A protein and the small-molecule ligand that binds it are described below.
Small molecule (SMILES): Cc1nc2c(ccn2Cc2ccc(F)c(F)c2)c(-c2ccc3c(c2C)CCCO3)c1[C@H](OC(C)(C)C)C(=O)O

Binding-site contacts:
Ligand atom O69 contacts residue ALA121 of chain 2.A at 3.9 Å.
Ligand atom C32 contacts residue ALA80 of chain 1.A at 4.0 Å (hydrophobic).
Ligand atom C23 contacts residue ASN76 of chain 1.A at 3.9 Å.
Ligand atom C39 contacts residue TRP84 of chain 1.A at 3.5 Å (hydrophobic).
Ligand atom C12 contacts residue SO41 of chain 1.E at 3.7 Å.
Ligand atom O71 contacts residue ALA121 of chain 2.A at 3.6 Å.
Ligand atom C25 contacts residue ALA77 of chain 1.A at 3.6 Å (hydrophobic).
Ligand atom C60 contacts residue GLN47 of chain 1.A at 3.6 Å.
Ligand atom O71 contacts residue GLU122 of chain 2.A at 2.8 Å (salt-bridge).
Ligand atom C39 contacts residue MET130 of chain 2.A at 3.9 Å (hydrophobic).
Ligand atom O35 contacts residue ALA81 of chain 1.A at 3.5 Å.
Ligand atom O54 contacts residue THR126 of chain 2.A at 3.2 Å (h-bond).
Ligand atom C23 contacts residue ALA77 of chain 1.A at 3.8 Å (hydrophobic).
Ligand atom C64 contacts residue THR126 of chain 2.A at 3.8 Å.
Ligand atom O69 contacts residue GLU122 of chain 2.A at 3.4 Å (salt-bridge).
Ligand atom O69 contacts residue HIS123 of chain 2.A at 2.9 Å (h-bond).
Ligand atom C68 contacts residue GLU122 of chain 2.A at 3.5 Å.
Ligand atom C36 contacts residue TRP84 of chain 1.A at 3.6 Å (hydrophobic).
Ligand atom C25 contacts residue ALA80 of chain 1.A at 3.8 Å (hydrophobic).
Ligand atom C36 contacts residue LEU54 of chain 1.A at 3.7 Å (hydrophobic).
Ligand atom O69 contacts residue THR126 of chain 2.A at 2.7 Å (h-bond).
Ligand atom C55 contacts residue THR126 of chain 2.A at 3.6 Å.
Ligand atom O35 contacts residue LEU54 of chain 1.A at 3.5 Å.
Ligand atom C01 contacts residue GLN47 of chain 1.A at 3.7 Å.
Ligand atom C09 contacts residue SO41 of chain 1.E at 3.5 Å.
Ligand atom C01 contacts residue HIS123 of chain 2.A at 3.6 Å.
Ligand atom C47 contacts residue GLN120 of chain 2.A at 3.6 Å.
Ligand atom C01 contacts residue GLU122 of chain 2.A at 3.7 Å.
Ligand atom C68 contacts residue HIS123 of chain 2.A at 3.8 Å.
Ligand atom C42 contacts residue GLN120 of chain 2.A at 3.7 Å.
Ligand atom C56 contacts residue THR126 of chain 2.A at 3.3 Å.
Ligand atom C64 contacts residue GLN47 of chain 1.A at 3.9 Å.
Ligand atom C32 contacts residue ALA81 of chain 1.A at 3.6 Å (hydrophobic).
Ligand atom C68 contacts residue THR126 of chain 2.A at 3.4 Å.
Ligand atom O54 contacts residue HIS123 of chain 2.A at 3.6 Å.
Ligand atom C52 contacts residue THR126 of chain 2.A at 3.6 Å.
Ligand atom C30 contacts residue ALA77 of chain 1.A at 3.5 Å (hydrophobic).
Ligand atom C13 contacts residue SO41 of chain 1.E at 3.3 Å.
Ligand atom O35 contacts residue ALA80 of chain 1.A at 3.8 Å.
Ligand atom C32 contacts residue ALA77 of chain 1.A at 3.7 Å (hydrophobic).

Sequence of chain 1.A:
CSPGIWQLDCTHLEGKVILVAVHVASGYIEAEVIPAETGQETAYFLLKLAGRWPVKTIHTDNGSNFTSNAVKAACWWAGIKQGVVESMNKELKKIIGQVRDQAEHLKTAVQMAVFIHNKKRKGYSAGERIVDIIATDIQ

Sequence of chain 2.A:
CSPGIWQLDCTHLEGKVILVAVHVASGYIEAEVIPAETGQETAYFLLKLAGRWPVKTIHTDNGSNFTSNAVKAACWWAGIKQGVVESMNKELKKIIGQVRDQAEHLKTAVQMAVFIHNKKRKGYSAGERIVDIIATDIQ